A protein and the small-molecule ligand that binds it are described below.
Small molecule (SMILES): CC1CCN(c2cc(-c3ccc(C(F)(F)F)cc3)nc(N)n2)CC1

Sequence of chain 1.J:
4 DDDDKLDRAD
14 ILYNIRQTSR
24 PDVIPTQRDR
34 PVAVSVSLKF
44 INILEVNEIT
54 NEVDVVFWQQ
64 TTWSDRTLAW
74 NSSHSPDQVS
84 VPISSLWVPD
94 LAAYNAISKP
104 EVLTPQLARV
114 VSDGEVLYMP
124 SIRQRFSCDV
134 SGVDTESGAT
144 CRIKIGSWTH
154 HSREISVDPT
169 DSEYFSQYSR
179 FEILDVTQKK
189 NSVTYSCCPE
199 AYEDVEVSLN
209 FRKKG

Binding-site contacts:
Ligand atom C2 contacts residue TYR97 of chain 1.J at 3.8 Å (hydrophobic).
Ligand atom C8 contacts residue ILE44 of chain 1.F at 3.5 Å (hydrophobic).
Ligand atom C12 contacts residue CYS196 of chain 1.J at 4.0 Å (hydrophobic).
Ligand atom C1 contacts residue TYR97 of chain 1.J at 3.8 Å (hydrophobic).
Ligand atom C9 contacts residue TRP61 of chain 1.F at 3.8 Å (hydrophobic).
Ligand atom C2 contacts residue SER150 of chain 1.J at 3.9 Å.
Ligand atom C4 contacts residue TRP151 of chain 1.J at 3.8 Å (hydrophobic).
Ligand atom C10 contacts residue TRP61 of chain 1.F at 3.7 Å (hydrophobic).
Ligand atom N4 contacts residue SER150 of chain 1.J at 2.8 Å (h-bond).
Ligand atom F1 contacts residue LEU120 of chain 1.F at 3.4 Å.
Ligand atom C12 contacts residue TRP151 of chain 1.J at 3.7 Å (hydrophobic).
Ligand atom N1 contacts residue TYR200 of chain 1.J at 3.8 Å.
Ligand atom C6 contacts residue TRP151 of chain 1.J at 3.4 Å (hydrophobic).
Ligand atom C5 contacts residue TRP61 of chain 1.F at 3.8 Å (hydrophobic).
Ligand atom F2 contacts residue ARG112 of chain 1.F at 4.0 Å.
Ligand atom F3 contacts residue THR152 of chain 1.J at 4.0 Å.
Ligand atom C16 contacts residue MET122 of chain 1.F at 3.9 Å (hydrophobic).
Ligand atom N3 contacts residue TYR193 of chain 1.J at 3.3 Å.
Ligand atom C12 contacts residue TYR200 of chain 1.J at 3.2 Å (hydrophobic).
Ligand atom N1 contacts residue SER150 of chain 1.J at 4.0 Å.
Ligand atom N3 contacts residue TRP151 of chain 1.J at 3.8 Å.
Ligand atom N3 contacts residue TYR97 of chain 1.J at 3.7 Å.
Ligand atom C2 contacts residue TRP151 of chain 1.J at 3.7 Å (hydrophobic).
Ligand atom C3 contacts residue TYR97 of chain 1.J at 3.6 Å (hydrophobic).
Ligand atom C11 contacts residue TRP151 of chain 1.J at 3.1 Å (hydrophobic).
Ligand atom C4 contacts residue TYR193 of chain 1.J at 3.6 Å (hydrophobic).
Ligand atom N4 contacts residue TYR200 of chain 1.J at 3.6 Å.
Ligand atom N4 contacts residue TRP151 of chain 1.J at 4.0 Å.
Ligand atom F1 contacts residue MET122 of chain 1.F at 3.1 Å.
Ligand atom C17 contacts residue TRP151 of chain 1.J at 3.2 Å (hydrophobic).
Ligand atom C5 contacts residue TRP151 of chain 1.J at 3.9 Å (hydrophobic).
Ligand atom C2 contacts residue TYR200 of chain 1.J at 4.0 Å (hydrophobic).
Ligand atom N4 contacts residue TYR97 of chain 1.J at 2.8 Å (h-bond).
Ligand atom F3 contacts residue ARG112 of chain 1.F at 3.0 Å.
Ligand atom C13 contacts residue TYR200 of chain 1.J at 3.3 Å (hydrophobic).
Ligand atom F2 contacts residue LEU120 of chain 1.F at 3.5 Å.
Ligand atom C1 contacts residue TYR193 of chain 1.J at 3.3 Å (hydrophobic).
Ligand atom N1 contacts residue TRP151 of chain 1.J at 2.8 Å (h-bond).
Ligand atom C16 contacts residue TRP151 of chain 1.J at 3.5 Å (hydrophobic).
Ligand atom N2 contacts residue TYR193 of chain 1.J at 3.6 Å.

Sequence of chain 1.F:
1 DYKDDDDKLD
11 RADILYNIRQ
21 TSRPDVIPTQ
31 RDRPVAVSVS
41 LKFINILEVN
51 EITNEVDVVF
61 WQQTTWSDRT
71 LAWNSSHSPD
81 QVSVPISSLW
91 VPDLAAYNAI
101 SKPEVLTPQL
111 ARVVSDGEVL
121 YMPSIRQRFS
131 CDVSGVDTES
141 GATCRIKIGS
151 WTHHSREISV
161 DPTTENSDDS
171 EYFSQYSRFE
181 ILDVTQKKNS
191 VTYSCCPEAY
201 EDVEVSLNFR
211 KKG